The protein below binds the small molecule below.
Small molecule (SMILES): CC(C)[C@H](NC(=O)[C@H](Cc1ccc(O)cc1)NC(=O)[C@H](CC(N)=O)NC(=O)CNC(=O)[C@@H](N)CCCCN)C(=O)N[C@H](C(=O)N[C@H](C(=O)N[C@@H](CC(=O)O)C(=O)N[C@@H](Cc1cnc[nH]1)C(=O)O)[C@@H](C)O)C(C)C

Sequence of chain 1.B:
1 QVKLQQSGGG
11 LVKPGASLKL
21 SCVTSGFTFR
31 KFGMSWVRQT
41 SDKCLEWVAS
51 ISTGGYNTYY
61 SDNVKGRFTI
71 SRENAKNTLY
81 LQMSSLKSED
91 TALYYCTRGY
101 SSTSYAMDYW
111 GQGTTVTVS

Binding-site contacts:
Ligand atom N contacts residue SER102 of chain 1.B at 3.3 Å (h-bond).
Ligand atom OD2 contacts residue GLY54 of chain 1.B at 2.9 Å (h-bond).
Ligand atom CG2 contacts residue SER102 of chain 1.B at 3.2 Å.
Ligand atom CG2 contacts residue ASN57 of chain 1.B at 3.2 Å.
Ligand atom CB contacts residue PHE92 of chain 1.A at 2.9 Å (hydrophobic).
Ligand atom N contacts residue THR53 of chain 1.B at 3.0 Å (h-bond).
Ligand atom O contacts residue THR53 of chain 1.B at 2.9 Å (h-bond).
Ligand atom CG contacts residue SER52 of chain 1.B at 3.4 Å.
Ligand atom CE1 contacts residue THR103 of chain 1.B at 3.2 Å.
Ligand atom CA contacts residue ASN93 of chain 1.A at 3.2 Å.
Ligand atom CA contacts residue THR53 of chain 1.B at 3.4 Å.
Ligand atom CD contacts residue THR103 of chain 1.B at 3.1 Å.
Ligand atom CA contacts residue TYR59 of chain 1.B at 3.2 Å (hydrophobic).
Ligand atom N contacts residue PHE92 of chain 1.A at 2.8 Å (h-bond).
Ligand atom OH contacts residue SER91 of chain 1.A at 2.7 Å (h-bond).
Ligand atom CE contacts residue ASP32 of chain 1.A at 3.1 Å.
Ligand atom C contacts residue TYR59 of chain 1.B at 3.4 Å (hydrophobic).
Ligand atom NZ contacts residue THR103 of chain 1.B at 3.1 Å.
Ligand atom CE contacts residue GLU50 of chain 1.A at 3.1 Å.
Ligand atom CG contacts residue PHE92 of chain 1.A at 3.5 Å (hydrophobic).
Ligand atom NZ contacts residue GLU50 of chain 1.A at 3.2 Å (salt-bridge).
Ligand atom CG contacts residue SER91 of chain 1.A at 3.1 Å.
Ligand atom C contacts residue ASN93 of chain 1.A at 3.4 Å.
Ligand atom O contacts residue TYR105 of chain 1.B at 2.8 Å (h-bond).
Ligand atom O contacts residue ASN93 of chain 1.A at 3.0 Å (h-bond).
Ligand atom CG contacts residue ASP32 of chain 1.A at 3.4 Å.
Ligand atom O contacts residue SER52 of chain 1.B at 3.3 Å.
Ligand atom OD1 contacts residue SER52 of chain 1.B at 3.3 Å (h-bond).
Ligand atom OD1 contacts residue ASN57 of chain 1.B at 2.8 Å (h-bond).
Ligand atom CE2 contacts residue SER91 of chain 1.A at 3.4 Å.
Ligand atom OH contacts residue SER104 of chain 1.B at 3.3 Å.
Ligand atom CG1 contacts residue THR103 of chain 1.B at 3.3 Å.
Ligand atom OH contacts residue TYR105 of chain 1.B at 3.1 Å (h-bond).
Ligand atom CZ contacts residue SER91 of chain 1.A at 3.4 Å.
Ligand atom OG1 contacts residue SER102 of chain 1.B at 2.8 Å (h-bond).
Ligand atom N contacts residue TYR59 of chain 1.B at 2.8 Å (h-bond).
Ligand atom N contacts residue THR103 of chain 1.B at 3.1 Å (h-bond).
Ligand atom CD1 contacts residue TYR105 of chain 1.B at 3.5 Å (hydrophobic).
Ligand atom CE1 contacts residue TYR105 of chain 1.B at 3.5 Å (hydrophobic).
Ligand atom OD2 contacts residue SER52 of chain 1.B at 2.8 Å (h-bond).

Sequence of chain 1.A:
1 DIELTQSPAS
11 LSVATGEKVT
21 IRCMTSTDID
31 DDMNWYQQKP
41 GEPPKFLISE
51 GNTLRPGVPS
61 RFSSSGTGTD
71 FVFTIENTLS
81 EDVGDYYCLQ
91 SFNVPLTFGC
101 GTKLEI